Binding-site contacts:
Ligand atom C2 contacts residue LEU141 of chain 1.B at 3.5 Å (hydrophobic).
Ligand atom C11 contacts residue MET165 of chain 1.B at 3.8 Å (hydrophobic).
Ligand atom C13 contacts residue ARG188 of chain 1.B at 3.3 Å.
Ligand atom N2 contacts residue ARG188 of chain 1.B at 3.7 Å.
Ligand atom O2 contacts residue GLN192 of chain 1.B at 3.7 Å.
Ligand atom C3 contacts residue LEU141 of chain 1.B at 3.7 Å (hydrophobic).
Ligand atom C2 contacts residue ASN142 of chain 1.B at 3.7 Å.
Ligand atom C3 contacts residue GLU166 of chain 1.B at 3.5 Å.
Ligand atom C3 contacts residue PHE140 of chain 1.B at 3.3 Å (hydrophobic).
Ligand atom C12 contacts residue GLN189 of chain 1.B at 3.5 Å.
Ligand atom C4 contacts residue HIS163 of chain 1.B at 3.2 Å.
Ligand atom CL contacts residue ASP187 of chain 1.B at 3.4 Å.
Ligand atom N2 contacts residue THR190 of chain 1.B at 2.9 Å (h-bond).
Ligand atom O contacts residue MET165 of chain 1.B at 3.4 Å.
Ligand atom N1 contacts residue CYS145 of chain 1.B at 3.8 Å.
Ligand atom N contacts residue PHE140 of chain 1.B at 3.8 Å.
Ligand atom O1 contacts residue GLN189 of chain 1.B at 3.0 Å (h-bond).
Ligand atom C16 contacts residue GLN189 of chain 1.B at 3.4 Å.
Ligand atom O1 contacts residue ARG188 of chain 1.B at 3.6 Å.
Ligand atom C15 contacts residue THR190 of chain 1.B at 3.7 Å.
Ligand atom C10 contacts residue MET49 of chain 1.B at 3.5 Å (hydrophobic).
Ligand atom CL contacts residue HIS41 of chain 1.B at 3.5 Å.
Ligand atom O2 contacts residue PRO168 of chain 1.B at 3.2 Å.
Ligand atom C11 contacts residue MET49 of chain 1.B at 3.8 Å (hydrophobic).
Ligand atom C11 contacts residue ARG188 of chain 1.B at 3.6 Å.
Ligand atom O2 contacts residue THR190 of chain 1.B at 3.9 Å.
Ligand atom C4 contacts residue CYS145 of chain 1.B at 3.8 Å (hydrophobic).
Ligand atom C9 contacts residue HIS164 of chain 1.B at 3.5 Å.
Ligand atom C4 contacts residue GLU166 of chain 1.B at 3.9 Å.
Ligand atom N contacts residue HIS163 of chain 1.B at 2.8 Å (h-bond).
Ligand atom N contacts residue SER144 of chain 1.B at 3.5 Å (h-bond).
Ligand atom C2 contacts residue PHE140 of chain 1.B at 3.8 Å (hydrophobic).
Ligand atom C2 contacts residue GLU166 of chain 1.B at 3.8 Å.
Ligand atom CL contacts residue MET49 of chain 1.B at 3.6 Å.
Ligand atom C9 contacts residue MET165 of chain 1.B at 3.7 Å (hydrophobic).
Ligand atom O2 contacts residue LEU167 of chain 1.B at 3.6 Å.
Ligand atom C10 contacts residue MET165 of chain 1.B at 3.6 Å (hydrophobic).
Ligand atom C15 contacts residue GLU166 of chain 1.B at 3.8 Å.
Ligand atom O contacts residue GLU166 of chain 1.B at 3.0 Å (salt-bridge).
Ligand atom C14 contacts residue GLU166 of chain 1.B at 3.1 Å.

Sequence of chain 1.B:
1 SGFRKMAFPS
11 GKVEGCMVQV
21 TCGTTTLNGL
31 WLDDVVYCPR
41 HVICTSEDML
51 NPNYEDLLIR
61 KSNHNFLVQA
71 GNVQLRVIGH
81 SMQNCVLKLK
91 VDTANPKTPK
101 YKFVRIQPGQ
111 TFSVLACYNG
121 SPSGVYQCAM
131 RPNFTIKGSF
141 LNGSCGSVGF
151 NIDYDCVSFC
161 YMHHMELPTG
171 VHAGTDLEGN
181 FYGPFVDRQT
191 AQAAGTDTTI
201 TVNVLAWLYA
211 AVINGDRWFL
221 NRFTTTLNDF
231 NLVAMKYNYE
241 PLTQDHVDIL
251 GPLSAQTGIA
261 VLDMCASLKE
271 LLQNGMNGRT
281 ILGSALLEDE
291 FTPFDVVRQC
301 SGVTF

A small-molecule ligand and the protein it binds are described below.
Small molecule (SMILES): Cc1ccncc1NC(=O)Cc1cc(Cl)cc(O[C@H]2CC(=O)N2)c1